Sequence of chain 2.A:
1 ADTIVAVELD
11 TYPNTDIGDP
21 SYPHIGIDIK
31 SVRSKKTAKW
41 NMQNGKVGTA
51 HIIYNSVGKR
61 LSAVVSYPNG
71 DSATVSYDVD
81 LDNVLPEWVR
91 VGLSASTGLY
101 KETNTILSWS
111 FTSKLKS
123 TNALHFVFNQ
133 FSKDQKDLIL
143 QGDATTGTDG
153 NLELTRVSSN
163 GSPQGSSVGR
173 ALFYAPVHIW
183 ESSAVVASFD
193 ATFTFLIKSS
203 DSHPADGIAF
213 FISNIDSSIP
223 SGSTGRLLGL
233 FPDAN

Binding-site contacts:
Ligand atom OXT contacts residue HIS180 of chain 3.A at 2.9 Å (h-bond).
Ligand atom CB contacts residue LEU115 of chain 3.A at 3.7 Å (hydrophobic).
Ligand atom N contacts residue HIS180 of chain 3.A at 3.0 Å (h-bond).
Ligand atom O contacts residue HIS180 of chain 3.A at 4.0 Å.
Ligand atom OXT contacts residue TRP88 of chain 3.A at 4.3 Å.
Ligand atom O contacts residue PHE130 of chain 2.A at 3.7 Å.
Ligand atom OXT contacts residue VAL179 of chain 3.A at 3.5 Å.
Ligand atom CD contacts residue LYS114 of chain 3.A at 3.2 Å.
Ligand atom CD contacts residue ASN124 of chain 3.A at 4.2 Å.
Ligand atom CG contacts residue LEU126 of chain 3.A at 3.9 Å (hydrophobic).
Ligand atom N contacts residue VAL179 of chain 3.A at 4.0 Å.
Ligand atom OXT contacts residue LEU126 of chain 3.A at 3.9 Å.
Ligand atom OXT contacts residue ASP139 of chain 2.A at 3.6 Å (salt-bridge).
Ligand atom N contacts residue SER113 of chain 3.A at 2.3 Å.
Ligand atom C contacts residue ASP139 of chain 2.A at 3.5 Å.
Ligand atom O contacts residue ASP139 of chain 2.A at 2.8 Å (salt-bridge).
Ligand atom CD contacts residue LEU126 of chain 3.A at 4.3 Å (hydrophobic).
Ligand atom CB contacts residue SER113 of chain 3.A at 3.6 Å.
Ligand atom O contacts residue ASN124 of chain 3.A at 4.5 Å.
Ligand atom N contacts residue LEU115 of chain 3.A at 4.1 Å.
Ligand atom CB contacts residue VAL179 of chain 3.A at 4.2 Å (hydrophobic).
Ligand atom C contacts residue HIS180 of chain 3.A at 3.6 Å.
Ligand atom CD contacts residue LEU115 of chain 3.A at 4.0 Å (hydrophobic).
Ligand atom CD contacts residue VAL179 of chain 3.A at 4.2 Å (hydrophobic).
Ligand atom CD contacts residue HIS180 of chain 3.A at 3.3 Å.
Ligand atom CD contacts residue ALA125 of chain 3.A at 4.4 Å (hydrophobic).
Ligand atom N contacts residue ILE181 of chain 3.A at 4.1 Å.
Ligand atom CD contacts residue SER113 of chain 3.A at 2.7 Å.
Ligand atom C contacts residue LEU126 of chain 3.A at 4.2 Å (hydrophobic).
Ligand atom N contacts residue SER190 of chain 3.A at 4.1 Å.
Ligand atom OXT contacts residue PRO178 of chain 3.A at 4.1 Å.
Ligand atom CG contacts residue SER113 of chain 3.A at 4.2 Å.
Ligand atom OXT contacts residue SER113 of chain 3.A at 4.4 Å.
Ligand atom C contacts residue ALA125 of chain 3.A at 4.4 Å (hydrophobic).
Ligand atom N contacts residue LYS114 of chain 3.A at 3.1 Å (salt-bridge).
Ligand atom CG contacts residue ALA125 of chain 3.A at 3.7 Å (hydrophobic).
Ligand atom CG contacts residue ASN124 of chain 3.A at 3.9 Å.
Ligand atom CB contacts residue HIS180 of chain 3.A at 2.6 Å.
Ligand atom CG contacts residue HIS180 of chain 3.A at 4.0 Å.
Ligand atom CG contacts residue LEU115 of chain 3.A at 4.4 Å (hydrophobic).

A protein and the small-molecule ligand that binds it are described below.
Small molecule (SMILES): NCCCC(=O)O

Sequence of chain 3.A:
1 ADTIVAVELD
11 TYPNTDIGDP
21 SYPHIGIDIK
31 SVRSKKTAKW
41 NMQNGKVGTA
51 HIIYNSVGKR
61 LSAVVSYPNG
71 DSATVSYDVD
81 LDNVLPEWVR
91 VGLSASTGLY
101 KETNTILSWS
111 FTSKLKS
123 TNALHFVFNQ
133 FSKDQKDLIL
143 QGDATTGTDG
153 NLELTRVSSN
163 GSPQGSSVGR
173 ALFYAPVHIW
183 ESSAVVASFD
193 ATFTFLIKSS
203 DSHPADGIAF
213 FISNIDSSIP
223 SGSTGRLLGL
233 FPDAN